Sequence of chain 2.A:
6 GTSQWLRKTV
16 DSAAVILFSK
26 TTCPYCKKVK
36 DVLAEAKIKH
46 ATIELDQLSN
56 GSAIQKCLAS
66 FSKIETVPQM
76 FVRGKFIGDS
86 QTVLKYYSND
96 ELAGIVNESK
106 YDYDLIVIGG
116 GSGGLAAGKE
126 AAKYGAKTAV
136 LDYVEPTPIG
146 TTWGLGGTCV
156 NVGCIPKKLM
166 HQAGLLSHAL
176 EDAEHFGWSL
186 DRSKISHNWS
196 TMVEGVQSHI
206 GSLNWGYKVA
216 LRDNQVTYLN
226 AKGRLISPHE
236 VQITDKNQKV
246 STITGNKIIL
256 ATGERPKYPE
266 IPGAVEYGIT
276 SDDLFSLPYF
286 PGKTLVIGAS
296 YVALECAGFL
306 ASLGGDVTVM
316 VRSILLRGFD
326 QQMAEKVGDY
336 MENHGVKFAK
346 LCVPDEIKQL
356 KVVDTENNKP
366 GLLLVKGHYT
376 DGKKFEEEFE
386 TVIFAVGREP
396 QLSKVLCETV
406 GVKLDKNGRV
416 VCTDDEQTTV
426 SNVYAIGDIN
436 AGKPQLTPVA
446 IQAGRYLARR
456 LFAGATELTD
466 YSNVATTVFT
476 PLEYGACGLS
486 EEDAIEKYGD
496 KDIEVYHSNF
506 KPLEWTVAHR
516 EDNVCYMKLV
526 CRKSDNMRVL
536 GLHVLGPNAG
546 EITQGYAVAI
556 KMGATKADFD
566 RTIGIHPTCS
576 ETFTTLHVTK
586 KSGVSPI

Binding-site contacts:
Ligand atom C3 contacts residue TYR296 of chain 2.A at 3.3 Å (hydrophobic).
Ligand atom O2 contacts residue GLN440 of chain 2.A at 2.9 Å (h-bond).
Ligand atom C3 contacts residue LEU441 of chain 2.A at 3.4 Å (hydrophobic).
Ligand atom C2 contacts residue 2501 of chain 2.G at 4.3 Å.
Ligand atom O1 contacts residue 2501 of chain 2.G at 2.6 Å (h-bond).
Ligand atom C1 contacts residue TYR296 of chain 2.A at 3.4 Å (hydrophobic).
Ligand atom C8 contacts residue VAL473 of chain 2.A at 3.7 Å (hydrophobic).
Ligand atom O2 contacts residue PRO439 of chain 2.A at 3.4 Å.
Ligand atom C7 contacts residue THR472 of chain 2.A at 4.1 Å.
Ligand atom C5 contacts residue THR471 of chain 2.A at 3.9 Å.
Ligand atom C4 contacts residue GLN440 of chain 2.A at 4.1 Å.
Ligand atom C7 contacts residue PHE324 of chain 2.A at 4.3 Å (hydrophobic).
Ligand atom C8 contacts residue THR471 of chain 2.A at 2.8 Å.
Ligand atom C2 contacts residue LEU441 of chain 2.A at 4.1 Å (hydrophobic).
Ligand atom C3 contacts residue GLN440 of chain 2.A at 3.2 Å.
Ligand atom O2 contacts residue LYS438 of chain 2.A at 4.1 Å.
Ligand atom C1 contacts residue THR471 of chain 2.A at 4.2 Å.
Ligand atom C2 contacts residue THR471 of chain 2.A at 3.8 Å.
Ligand atom N1 contacts residue PHE324 of chain 2.A at 4.2 Å.
Ligand atom N2 contacts residue PHE324 of chain 2.A at 3.0 Å.
Ligand atom C7 contacts residue TYR296 of chain 2.A at 3.7 Å (hydrophobic).
Ligand atom C9 contacts residue 2501 of chain 2.G at 3.7 Å.
Ligand atom N2 contacts residue 2501 of chain 2.G at 4.2 Å.
Ligand atom C5 contacts residue LEU441 of chain 2.A at 3.7 Å (hydrophobic).
Ligand atom N2 contacts residue THR471 of chain 2.A at 3.1 Å (h-bond).
Ligand atom C7 contacts residue THR471 of chain 2.A at 3.3 Å.
Ligand atom C1 contacts residue LEU441 of chain 2.A at 3.5 Å (hydrophobic).
Ligand atom C9 contacts residue PRO439 of chain 2.A at 3.9 Å (hydrophobic).
Ligand atom C4 contacts residue 2501 of chain 2.G at 4.1 Å.
Ligand atom O1 contacts residue PRO439 of chain 2.A at 4.3 Å.
Ligand atom C5 contacts residue TYR296 of chain 2.A at 3.3 Å (hydrophobic).
Ligand atom C6 contacts residue TYR296 of chain 2.A at 4.2 Å (hydrophobic).
Ligand atom C2 contacts residue TYR296 of chain 2.A at 4.4 Å (hydrophobic).
Ligand atom C8 contacts residue PHE324 of chain 2.A at 3.3 Å (hydrophobic).
Ligand atom C7 contacts residue VAL473 of chain 2.A at 4.1 Å (hydrophobic).
Ligand atom C6 contacts residue LEU441 of chain 2.A at 3.9 Å (hydrophobic).
Ligand atom C6 contacts residue GLN440 of chain 2.A at 3.2 Å.
Ligand atom C9 contacts residue GLN440 of chain 2.A at 3.7 Å.
Ligand atom C2 contacts residue PHE324 of chain 2.A at 3.8 Å (hydrophobic).
Ligand atom N1 contacts residue 2501 of chain 2.G at 3.5 Å (h-bond).

This small molecule binds to this protein.
Small molecule (SMILES): O=C(O)c1ccc2cccnc2n1